Sequence of chain 1.B:
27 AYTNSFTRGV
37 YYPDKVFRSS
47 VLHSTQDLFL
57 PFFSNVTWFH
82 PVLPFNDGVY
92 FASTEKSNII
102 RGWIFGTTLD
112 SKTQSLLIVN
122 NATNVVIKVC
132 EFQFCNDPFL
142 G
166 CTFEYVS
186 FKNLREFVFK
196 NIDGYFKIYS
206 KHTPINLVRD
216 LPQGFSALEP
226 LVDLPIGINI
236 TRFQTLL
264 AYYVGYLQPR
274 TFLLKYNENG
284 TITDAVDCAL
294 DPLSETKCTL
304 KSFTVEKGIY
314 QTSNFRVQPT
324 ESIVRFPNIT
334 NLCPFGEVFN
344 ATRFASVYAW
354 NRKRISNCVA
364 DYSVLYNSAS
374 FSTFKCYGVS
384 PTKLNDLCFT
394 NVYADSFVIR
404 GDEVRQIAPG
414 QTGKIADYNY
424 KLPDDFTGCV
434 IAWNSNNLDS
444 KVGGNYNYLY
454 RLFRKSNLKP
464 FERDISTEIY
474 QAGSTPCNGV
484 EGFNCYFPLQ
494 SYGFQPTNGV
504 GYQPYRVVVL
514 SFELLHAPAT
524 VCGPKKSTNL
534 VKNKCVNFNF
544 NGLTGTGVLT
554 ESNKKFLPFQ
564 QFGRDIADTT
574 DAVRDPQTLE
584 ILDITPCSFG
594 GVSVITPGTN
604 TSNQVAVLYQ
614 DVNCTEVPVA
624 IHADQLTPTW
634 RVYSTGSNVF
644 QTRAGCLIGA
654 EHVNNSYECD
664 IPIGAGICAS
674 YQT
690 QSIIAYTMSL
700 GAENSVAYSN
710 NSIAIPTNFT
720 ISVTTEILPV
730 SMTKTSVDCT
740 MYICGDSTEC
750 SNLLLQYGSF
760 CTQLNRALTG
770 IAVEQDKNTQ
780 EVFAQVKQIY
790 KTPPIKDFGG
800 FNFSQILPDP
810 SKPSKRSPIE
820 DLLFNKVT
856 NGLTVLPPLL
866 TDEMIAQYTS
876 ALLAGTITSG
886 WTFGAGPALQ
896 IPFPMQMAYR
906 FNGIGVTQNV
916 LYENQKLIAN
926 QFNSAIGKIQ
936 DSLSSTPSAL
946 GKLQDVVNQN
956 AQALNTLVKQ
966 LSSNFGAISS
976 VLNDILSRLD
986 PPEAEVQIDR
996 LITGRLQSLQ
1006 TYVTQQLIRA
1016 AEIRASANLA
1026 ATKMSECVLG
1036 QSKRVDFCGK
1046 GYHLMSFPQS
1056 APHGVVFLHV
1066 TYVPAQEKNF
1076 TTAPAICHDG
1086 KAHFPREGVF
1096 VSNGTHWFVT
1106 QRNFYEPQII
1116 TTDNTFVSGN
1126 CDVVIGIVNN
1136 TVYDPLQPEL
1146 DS

Binding-site contacts:
Ligand atom C5 contacts residue ASN657 of chain 1.B at 3.7 Å.
Ligand atom O5 contacts residue ASN657 of chain 1.B at 2.4 Å (h-bond).
Ligand atom C2 contacts residue ASN657 of chain 1.B at 2.4 Å.
Ligand atom C4 contacts residue ASN657 of chain 1.B at 4.2 Å.
Ligand atom O7 contacts residue ASN657 of chain 1.B at 4.1 Å.
Ligand atom C1 contacts residue ASN657 of chain 1.B at 1.4 Å.
Ligand atom N2 contacts residue ASN657 of chain 1.B at 2.9 Å (h-bond).
Ligand atom C7 contacts residue ASN657 of chain 1.B at 3.7 Å.
Ligand atom C3 contacts residue ASN657 of chain 1.B at 3.8 Å.

The small molecule below binds the protein below.
Small molecule (SMILES): CC(=O)N[C@@H]1[C@@H](O)[C@H](O)[C@@H](CO)O[C@H]1O